The small molecule below binds the protein below.
Small molecule (SMILES): CC(=O)N[C@H]1[C@H](O[C@H]2[C@H](O)[C@@H](NC(C)=O)CO[C@@H]2CO)O[C@H](CO)[C@@H](O)[C@@H]1O

Binding-site contacts:
Ligand atom C6 contacts residue THR312 of chain 2.A at 4.2 Å.
Ligand atom N2 contacts residue ASN32 of chain 2.A at 2.9 Å (h-bond).
Ligand atom N2 contacts residue PEG1 of chain 2.J at 4.4 Å.
Ligand atom O5 contacts residue ALA33 of chain 2.A at 4.5 Å.
Ligand atom C7 contacts residue THR34 of chain 2.A at 4.1 Å.
Ligand atom C8 contacts residue THR34 of chain 2.A at 3.6 Å.
Ligand atom C4 contacts residue ASN32 of chain 2.A at 4.2 Å.
Ligand atom C7 contacts residue PEG1 of chain 2.J at 3.7 Å.
Ligand atom O7 contacts residue PEG1 of chain 2.J at 3.1 Å.
Ligand atom O5 contacts residue PEG1 of chain 2.J at 3.4 Å (h-bond).
Ligand atom O6 contacts residue THR312 of chain 2.A at 4.3 Å.
Ligand atom O5 contacts residue ASN32 of chain 2.A at 2.3 Å (h-bond).
Ligand atom C1 contacts residue THR312 of chain 2.A at 3.8 Å.
Ligand atom C1 contacts residue PEG1 of chain 2.J at 3.5 Å.
Ligand atom C2 contacts residue PEG1 of chain 2.J at 3.8 Å.
Ligand atom C5 contacts residue ASN32 of chain 2.A at 3.6 Å.
Ligand atom C6 contacts residue THR34 of chain 2.A at 4.0 Å.
Ligand atom C7 contacts residue ASN32 of chain 2.A at 3.5 Å.
Ligand atom C1 contacts residue ASN32 of chain 2.A at 1.4 Å.
Ligand atom C5 contacts residue THR312 of chain 2.A at 4.3 Å.
Ligand atom C3 contacts residue ASN32 of chain 2.A at 3.8 Å.
Ligand atom O7 contacts residue ASN32 of chain 2.A at 3.8 Å.
Ligand atom O7 contacts residue THR34 of chain 2.A at 3.9 Å.
Ligand atom C8 contacts residue PEG1 of chain 2.J at 4.3 Å.
Ligand atom C1 contacts residue ALA33 of chain 2.A at 4.5 Å (hydrophobic).
Ligand atom O5 contacts residue THR312 of chain 2.A at 3.2 Å (h-bond).
Ligand atom C2 contacts residue ASN32 of chain 2.A at 2.5 Å.

Sequence of chain 2.A:
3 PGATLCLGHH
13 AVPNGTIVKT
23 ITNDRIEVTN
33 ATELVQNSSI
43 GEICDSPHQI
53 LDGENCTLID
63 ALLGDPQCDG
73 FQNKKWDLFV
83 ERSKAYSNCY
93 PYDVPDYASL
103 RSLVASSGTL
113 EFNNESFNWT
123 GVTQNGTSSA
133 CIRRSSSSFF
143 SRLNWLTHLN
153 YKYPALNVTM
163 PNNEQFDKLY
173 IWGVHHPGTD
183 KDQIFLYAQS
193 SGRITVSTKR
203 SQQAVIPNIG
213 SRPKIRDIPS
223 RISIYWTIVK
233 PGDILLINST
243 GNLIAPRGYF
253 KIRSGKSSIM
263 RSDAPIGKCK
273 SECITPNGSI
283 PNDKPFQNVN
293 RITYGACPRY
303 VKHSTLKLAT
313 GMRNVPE